Binding-site contacts:
Ligand atom C6 contacts residue LYS2 of chain 1.A at 3.6 Å.
Ligand atom C1 contacts residue ASN153 of chain 1.A at 1.4 Å.
Ligand atom O7 contacts residue GLN226 of chain 1.A at 4.1 Å.
Ligand atom C1 contacts residue LYS2 of chain 1.A at 4.0 Å.
Ligand atom C7 contacts residue GLN226 of chain 1.A at 4.4 Å.
Ligand atom C3 contacts residue ASN153 of chain 1.A at 3.7 Å.
Ligand atom C8 contacts residue GLN226 of chain 1.A at 4.0 Å.
Ligand atom C5 contacts residue ASN153 of chain 1.A at 3.7 Å.
Ligand atom C4 contacts residue ASN153 of chain 1.A at 4.2 Å.
Ligand atom O5 contacts residue ASN153 of chain 1.A at 2.4 Å (h-bond).
Ligand atom N2 contacts residue ASN153 of chain 1.A at 2.8 Å (h-bond).
Ligand atom C5 contacts residue LYS2 of chain 1.A at 3.7 Å.
Ligand atom C2 contacts residue ASN153 of chain 1.A at 2.3 Å.
Ligand atom O6 contacts residue LYS2 of chain 1.A at 4.4 Å.
Ligand atom O5 contacts residue LYS2 of chain 1.A at 3.2 Å (salt-bridge).
Ligand atom C7 contacts residue ASN153 of chain 1.A at 3.2 Å.
Ligand atom C8 contacts residue ASN153 of chain 1.A at 3.6 Å.
Ligand atom O7 contacts residue ASN153 of chain 1.A at 3.9 Å.

A protein and the small-molecule ligand that binds it are described below.
Small molecule (SMILES): CC(=O)N[C@@H]1[C@@H](O)[C@H](O)[C@@H](CO)O[C@H]1O

Sequence of chain 1.A:
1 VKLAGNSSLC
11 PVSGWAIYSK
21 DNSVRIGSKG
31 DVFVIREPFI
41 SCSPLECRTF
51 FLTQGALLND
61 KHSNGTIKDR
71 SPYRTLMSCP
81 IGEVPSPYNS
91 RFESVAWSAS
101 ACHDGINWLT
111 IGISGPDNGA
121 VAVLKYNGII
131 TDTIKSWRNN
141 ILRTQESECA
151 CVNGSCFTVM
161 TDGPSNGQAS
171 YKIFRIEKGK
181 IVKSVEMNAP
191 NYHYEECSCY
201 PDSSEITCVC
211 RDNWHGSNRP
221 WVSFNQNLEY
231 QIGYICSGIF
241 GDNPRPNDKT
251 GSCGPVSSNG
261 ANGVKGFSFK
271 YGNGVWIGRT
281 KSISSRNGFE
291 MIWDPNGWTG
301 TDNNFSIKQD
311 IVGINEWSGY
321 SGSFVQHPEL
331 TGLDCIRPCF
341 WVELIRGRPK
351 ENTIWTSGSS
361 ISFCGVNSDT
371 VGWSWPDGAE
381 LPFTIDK